The protein below binds the small molecule below.
Small molecule (SMILES): CC(=O)N[C@@H]1[C@@H](O)[C@H](O)[C@@H](CO)O[C@H]1O

Sequence of chain 1.B:
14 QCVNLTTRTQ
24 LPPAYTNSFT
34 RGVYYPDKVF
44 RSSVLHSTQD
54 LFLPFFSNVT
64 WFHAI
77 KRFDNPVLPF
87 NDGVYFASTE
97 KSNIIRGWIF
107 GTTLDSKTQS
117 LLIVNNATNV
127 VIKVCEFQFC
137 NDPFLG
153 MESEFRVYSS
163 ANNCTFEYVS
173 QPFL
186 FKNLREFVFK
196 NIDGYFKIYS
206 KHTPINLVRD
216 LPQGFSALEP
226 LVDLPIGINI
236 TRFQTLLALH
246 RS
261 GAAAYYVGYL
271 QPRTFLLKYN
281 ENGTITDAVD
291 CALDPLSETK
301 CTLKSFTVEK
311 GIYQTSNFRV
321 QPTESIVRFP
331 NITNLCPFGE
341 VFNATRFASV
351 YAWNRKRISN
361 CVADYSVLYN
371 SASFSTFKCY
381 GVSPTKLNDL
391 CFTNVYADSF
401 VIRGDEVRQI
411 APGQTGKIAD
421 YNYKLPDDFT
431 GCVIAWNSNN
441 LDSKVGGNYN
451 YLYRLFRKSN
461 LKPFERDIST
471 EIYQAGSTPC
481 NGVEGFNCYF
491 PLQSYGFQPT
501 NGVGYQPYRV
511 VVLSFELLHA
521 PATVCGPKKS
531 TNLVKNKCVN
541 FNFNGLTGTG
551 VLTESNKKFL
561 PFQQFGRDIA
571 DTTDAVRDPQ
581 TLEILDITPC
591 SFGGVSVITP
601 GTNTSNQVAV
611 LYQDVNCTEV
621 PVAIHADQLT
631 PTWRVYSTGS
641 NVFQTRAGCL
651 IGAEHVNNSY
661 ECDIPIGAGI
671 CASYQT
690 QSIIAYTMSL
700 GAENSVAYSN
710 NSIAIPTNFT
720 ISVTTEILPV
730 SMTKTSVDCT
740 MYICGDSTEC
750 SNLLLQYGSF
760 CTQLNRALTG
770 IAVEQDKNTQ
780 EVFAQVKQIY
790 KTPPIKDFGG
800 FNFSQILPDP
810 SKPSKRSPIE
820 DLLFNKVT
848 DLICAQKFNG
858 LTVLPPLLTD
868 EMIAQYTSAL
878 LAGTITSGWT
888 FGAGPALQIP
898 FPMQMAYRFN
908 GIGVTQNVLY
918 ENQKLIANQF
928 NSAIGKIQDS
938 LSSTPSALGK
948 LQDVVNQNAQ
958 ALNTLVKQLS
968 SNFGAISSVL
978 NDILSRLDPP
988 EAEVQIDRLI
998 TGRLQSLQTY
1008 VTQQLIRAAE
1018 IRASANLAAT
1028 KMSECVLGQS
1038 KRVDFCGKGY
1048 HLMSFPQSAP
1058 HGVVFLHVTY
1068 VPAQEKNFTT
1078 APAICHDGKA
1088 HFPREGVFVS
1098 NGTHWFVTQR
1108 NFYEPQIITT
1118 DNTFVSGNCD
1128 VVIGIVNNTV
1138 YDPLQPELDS

Binding-site contacts:
Ligand atom O7 contacts residue ASN280 of chain 1.B at 4.3 Å.
Ligand atom C2 contacts residue ASN282 of chain 1.B at 2.5 Å.
Ligand atom O7 contacts residue ASN282 of chain 1.B at 3.1 Å (h-bond).
Ligand atom C8 contacts residue GLU281 of chain 1.B at 3.8 Å.
Ligand atom N2 contacts residue ASN282 of chain 1.B at 2.9 Å (h-bond).
Ligand atom C1 contacts residue ASN282 of chain 1.B at 1.4 Å.
Ligand atom C4 contacts residue ASN282 of chain 1.B at 4.2 Å.
Ligand atom C7 contacts residue ASN282 of chain 1.B at 3.1 Å.
Ligand atom O5 contacts residue ASN282 of chain 1.B at 2.4 Å (h-bond).
Ligand atom C5 contacts residue ASN282 of chain 1.B at 3.7 Å.
Ligand atom C8 contacts residue ASN282 of chain 1.B at 4.3 Å.
Ligand atom C3 contacts residue ASN282 of chain 1.B at 3.8 Å.